Sequence of chain 1.C:
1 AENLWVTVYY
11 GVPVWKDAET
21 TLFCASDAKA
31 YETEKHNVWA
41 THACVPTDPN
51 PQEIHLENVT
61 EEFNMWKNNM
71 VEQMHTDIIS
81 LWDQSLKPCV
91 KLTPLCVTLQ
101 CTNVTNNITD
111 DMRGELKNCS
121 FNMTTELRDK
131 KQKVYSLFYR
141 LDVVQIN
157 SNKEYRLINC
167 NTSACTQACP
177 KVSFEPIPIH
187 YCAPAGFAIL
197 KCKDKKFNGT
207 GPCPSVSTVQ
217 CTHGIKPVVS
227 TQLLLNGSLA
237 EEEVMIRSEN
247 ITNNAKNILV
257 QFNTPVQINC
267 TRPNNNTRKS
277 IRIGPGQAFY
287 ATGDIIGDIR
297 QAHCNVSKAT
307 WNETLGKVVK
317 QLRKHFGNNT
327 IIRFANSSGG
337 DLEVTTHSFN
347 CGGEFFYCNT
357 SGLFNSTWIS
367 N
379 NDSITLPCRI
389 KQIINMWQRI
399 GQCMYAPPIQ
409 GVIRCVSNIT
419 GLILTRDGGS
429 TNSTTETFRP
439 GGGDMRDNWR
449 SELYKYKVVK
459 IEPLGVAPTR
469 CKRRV

This small molecule binds to this protein.
Small molecule (SMILES): CC(=O)N[C@H]1[C@H](O[C@H]2[C@H](O)[C@@H](NC(C)=O)CO[C@@H]2CO)O[C@H](CO)[C@@H](O)[C@@H]1O

Binding-site contacts:
Ligand atom O5 contacts residue ILE292 of chain 1.C at 3.7 Å.
Ligand atom N2 contacts residue ASN271 of chain 1.C at 2.9 Å (h-bond).
Ligand atom C6 contacts residue ILE292 of chain 1.C at 3.8 Å (hydrophobic).
Ligand atom C4 contacts residue ASN271 of chain 1.C at 4.2 Å.
Ligand atom C2 contacts residue ASN271 of chain 1.C at 2.4 Å.
Ligand atom C5 contacts residue ILE292 of chain 1.C at 4.4 Å (hydrophobic).
Ligand atom C5 contacts residue ASN271 of chain 1.C at 3.6 Å.
Ligand atom C1 contacts residue ASN271 of chain 1.C at 1.4 Å.
Ligand atom C3 contacts residue ASN271 of chain 1.C at 3.8 Å.
Ligand atom O7 contacts residue ASN271 of chain 1.C at 3.7 Å.
Ligand atom C8 contacts residue VAL410 of chain 1.C at 3.7 Å (hydrophobic).
Ligand atom O5 contacts residue ASN271 of chain 1.C at 2.3 Å (h-bond).
Ligand atom C7 contacts residue ASN271 of chain 1.C at 3.5 Å.
Ligand atom O6 contacts residue ILE292 of chain 1.C at 3.7 Å.